The small molecule below binds the protein below.
Small molecule (SMILES): C[C@@H](O)[C@H](N)C(=O)O

Sequence of chain 1.B:
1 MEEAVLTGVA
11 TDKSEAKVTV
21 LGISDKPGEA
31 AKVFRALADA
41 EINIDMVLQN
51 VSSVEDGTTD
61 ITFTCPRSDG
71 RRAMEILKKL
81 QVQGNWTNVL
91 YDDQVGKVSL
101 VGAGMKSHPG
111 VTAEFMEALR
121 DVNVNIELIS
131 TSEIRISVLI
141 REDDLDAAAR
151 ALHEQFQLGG

Binding-site contacts:
Ligand atom O contacts residue ILE126 of chain 1.B at 3.0 Å (h-bond).
Ligand atom CA contacts residue ASP274 of chain 1.A at 3.9 Å.
Ligand atom C contacts residue LYS275 of chain 1.A at 3.1 Å.
Ligand atom OXT contacts residue GLU278 of chain 1.A at 2.8 Å (salt-bridge).
Ligand atom CA contacts residue GLU278 of chain 1.A at 4.3 Å.
Ligand atom C contacts residue ILE126 of chain 1.B at 4.0 Å (hydrophobic).
Ligand atom N contacts residue ILE126 of chain 1.B at 3.0 Å (h-bond).
Ligand atom OG1 contacts residue GLN298 of chain 1.A at 3.0 Å (h-bond).
Ligand atom N contacts residue ASN125 of chain 1.B at 2.8 Å (h-bond).
Ligand atom C contacts residue GLU278 of chain 1.A at 4.0 Å.
Ligand atom CB contacts residue ASP274 of chain 1.A at 4.2 Å.
Ligand atom CG2 contacts residue GLU278 of chain 1.A at 4.3 Å.
Ligand atom OXT contacts residue ALA279 of chain 1.A at 2.9 Å (h-bond).
Ligand atom OG1 contacts residue ASP274 of chain 1.A at 4.2 Å.
Ligand atom O contacts residue ASN125 of chain 1.B at 4.1 Å.
Ligand atom CA contacts residue LYS275 of chain 1.A at 3.1 Å.
Ligand atom O contacts residue PRO276 of chain 1.A at 4.2 Å.
Ligand atom N contacts residue ASP274 of chain 1.A at 2.6 Å (salt-bridge).
Ligand atom OG1 contacts residue THR308 of chain 1.A at 4.0 Å.
Ligand atom CG2 contacts residue GLN298 of chain 1.A at 3.1 Å.
Ligand atom N contacts residue LYS275 of chain 1.A at 3.3 Å (salt-bridge).
Ligand atom OXT contacts residue PRO276 of chain 1.A at 3.7 Å.
Ligand atom O contacts residue GLY277 of chain 1.A at 4.1 Å.
Ligand atom OG1 contacts residue ILE310 of chain 1.A at 4.2 Å.
Ligand atom C contacts residue PRO276 of chain 1.A at 4.1 Å (hydrophobic).
Ligand atom CA contacts residue ILE126 of chain 1.B at 3.6 Å (hydrophobic).
Ligand atom CB contacts residue ALA279 of chain 1.A at 4.2 Å (hydrophobic).
Ligand atom CB contacts residue GLN298 of chain 1.A at 3.1 Å.
Ligand atom CG2 contacts residue ILE129 of chain 1.B at 4.3 Å (hydrophobic).
Ligand atom OG1 contacts residue SER273 of chain 1.A at 4.2 Å.
Ligand atom OXT contacts residue LYS275 of chain 1.A at 3.0 Å (salt-bridge).
Ligand atom C contacts residue ASN125 of chain 1.B at 4.2 Å.
Ligand atom CA contacts residue ASN125 of chain 1.B at 3.9 Å.
Ligand atom CG2 contacts residue ALA279 of chain 1.A at 2.8 Å (hydrophobic).
Ligand atom O contacts residue LYS275 of chain 1.A at 3.8 Å.
Ligand atom OXT contacts residue GLY277 of chain 1.A at 3.0 Å (h-bond).
Ligand atom C contacts residue GLY277 of chain 1.A at 3.9 Å.
Ligand atom CG2 contacts residue ILE310 of chain 1.A at 4.0 Å (hydrophobic).
Ligand atom CB contacts residue ILE126 of chain 1.B at 3.4 Å (hydrophobic).
Ligand atom C contacts residue ALA279 of chain 1.A at 3.8 Å (hydrophobic).

Sequence of chain 1.A:
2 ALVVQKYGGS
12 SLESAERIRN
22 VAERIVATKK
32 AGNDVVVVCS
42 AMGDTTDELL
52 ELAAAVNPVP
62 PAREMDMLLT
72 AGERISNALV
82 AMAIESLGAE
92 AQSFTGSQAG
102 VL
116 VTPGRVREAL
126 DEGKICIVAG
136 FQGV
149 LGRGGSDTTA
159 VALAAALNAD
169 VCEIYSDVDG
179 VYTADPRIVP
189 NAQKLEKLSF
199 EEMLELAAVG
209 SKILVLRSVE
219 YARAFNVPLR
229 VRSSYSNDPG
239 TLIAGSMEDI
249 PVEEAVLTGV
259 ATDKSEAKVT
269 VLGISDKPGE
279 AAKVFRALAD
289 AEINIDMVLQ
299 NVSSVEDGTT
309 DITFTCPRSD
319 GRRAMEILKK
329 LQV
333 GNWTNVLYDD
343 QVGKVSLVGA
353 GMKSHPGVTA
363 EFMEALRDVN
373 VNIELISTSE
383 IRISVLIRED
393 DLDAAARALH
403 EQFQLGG